Sequence of chain 1.A:
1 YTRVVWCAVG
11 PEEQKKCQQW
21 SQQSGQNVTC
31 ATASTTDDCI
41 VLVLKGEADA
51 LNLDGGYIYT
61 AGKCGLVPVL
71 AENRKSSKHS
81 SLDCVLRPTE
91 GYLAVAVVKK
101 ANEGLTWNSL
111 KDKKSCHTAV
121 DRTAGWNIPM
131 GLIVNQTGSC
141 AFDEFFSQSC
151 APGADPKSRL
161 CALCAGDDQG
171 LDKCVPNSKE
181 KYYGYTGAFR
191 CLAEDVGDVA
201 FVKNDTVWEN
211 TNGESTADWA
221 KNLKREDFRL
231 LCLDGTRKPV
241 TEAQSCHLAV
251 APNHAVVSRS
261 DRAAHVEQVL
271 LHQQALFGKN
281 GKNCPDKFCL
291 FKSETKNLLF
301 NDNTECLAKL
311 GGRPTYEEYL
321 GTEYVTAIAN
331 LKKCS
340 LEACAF

A protein and the small-molecule ligand that binds it are described below.
Small molecule (SMILES): CC(=O)N[C@H]1[C@H](O[C@H]2[C@H](O)[C@@H](NC(C)=O)CO[C@@H]2CO)O[C@H](CO)[C@@H](O)[C@@H]1O

Binding-site contacts:
Ligand atom O5 contacts residue ASN204 of chain 1.A at 2.4 Å (h-bond).
Ligand atom O6 contacts residue SER77 of chain 1.A at 3.2 Å (h-bond).
Ligand atom O7 contacts residue ASN204 of chain 1.A at 3.6 Å (h-bond).
Ligand atom C8 contacts residue ALA243 of chain 1.A at 4.3 Å (hydrophobic).
Ligand atom C2 contacts residue ASN204 of chain 1.A at 2.4 Å.
Ligand atom C6 contacts residue LYS75 of chain 1.A at 4.0 Å.
Ligand atom C8 contacts residue ASN204 of chain 1.A at 4.5 Å.
Ligand atom O7 contacts residue TRP208 of chain 1.A at 3.4 Å.
Ligand atom C8 contacts residue GLN244 of chain 1.A at 3.1 Å.
Ligand atom O7 contacts residue LEU93 of chain 1.A at 4.5 Å.
Ligand atom C1 contacts residue ASN204 of chain 1.A at 1.4 Å.
Ligand atom O5 contacts residue ASP205 of chain 1.A at 3.5 Å.
Ligand atom C8 contacts residue GLU214 of chain 1.A at 3.6 Å.
Ligand atom O6 contacts residue GLU209 of chain 1.A at 4.4 Å.
Ligand atom C4 contacts residue ASN204 of chain 1.A at 4.3 Å.
Ligand atom C1 contacts residue ASP205 of chain 1.A at 4.3 Å.
Ligand atom C8 contacts residue LEU93 of chain 1.A at 4.1 Å (hydrophobic).
Ligand atom C6 contacts residue TRP208 of chain 1.A at 3.7 Å (hydrophobic).
Ligand atom O5 contacts residue TRP208 of chain 1.A at 3.9 Å.
Ligand atom C3 contacts residue ASN204 of chain 1.A at 3.7 Å.
Ligand atom C7 contacts residue TRP208 of chain 1.A at 4.3 Å (hydrophobic).
Ligand atom C7 contacts residue ASN204 of chain 1.A at 3.4 Å.
Ligand atom C7 contacts residue GLN244 of chain 1.A at 4.0 Å.
Ligand atom C5 contacts residue ASP205 of chain 1.A at 4.2 Å.
Ligand atom C1 contacts residue TRP208 of chain 1.A at 3.8 Å (hydrophobic).
Ligand atom C5 contacts residue TRP208 of chain 1.A at 3.7 Å (hydrophobic).
Ligand atom C6 contacts residue SER77 of chain 1.A at 3.8 Å.
Ligand atom N2 contacts residue ASN204 of chain 1.A at 2.9 Å (h-bond).
Ligand atom O6 contacts residue ASP205 of chain 1.A at 2.7 Å (salt-bridge).
Ligand atom C6 contacts residue ASP205 of chain 1.A at 3.9 Å.
Ligand atom C7 contacts residue LEU93 of chain 1.A at 4.5 Å (hydrophobic).
Ligand atom C5 contacts residue ASN204 of chain 1.A at 3.7 Å.
Ligand atom O7 contacts residue GLN244 of chain 1.A at 3.9 Å.